Sequence of chain 1.E:
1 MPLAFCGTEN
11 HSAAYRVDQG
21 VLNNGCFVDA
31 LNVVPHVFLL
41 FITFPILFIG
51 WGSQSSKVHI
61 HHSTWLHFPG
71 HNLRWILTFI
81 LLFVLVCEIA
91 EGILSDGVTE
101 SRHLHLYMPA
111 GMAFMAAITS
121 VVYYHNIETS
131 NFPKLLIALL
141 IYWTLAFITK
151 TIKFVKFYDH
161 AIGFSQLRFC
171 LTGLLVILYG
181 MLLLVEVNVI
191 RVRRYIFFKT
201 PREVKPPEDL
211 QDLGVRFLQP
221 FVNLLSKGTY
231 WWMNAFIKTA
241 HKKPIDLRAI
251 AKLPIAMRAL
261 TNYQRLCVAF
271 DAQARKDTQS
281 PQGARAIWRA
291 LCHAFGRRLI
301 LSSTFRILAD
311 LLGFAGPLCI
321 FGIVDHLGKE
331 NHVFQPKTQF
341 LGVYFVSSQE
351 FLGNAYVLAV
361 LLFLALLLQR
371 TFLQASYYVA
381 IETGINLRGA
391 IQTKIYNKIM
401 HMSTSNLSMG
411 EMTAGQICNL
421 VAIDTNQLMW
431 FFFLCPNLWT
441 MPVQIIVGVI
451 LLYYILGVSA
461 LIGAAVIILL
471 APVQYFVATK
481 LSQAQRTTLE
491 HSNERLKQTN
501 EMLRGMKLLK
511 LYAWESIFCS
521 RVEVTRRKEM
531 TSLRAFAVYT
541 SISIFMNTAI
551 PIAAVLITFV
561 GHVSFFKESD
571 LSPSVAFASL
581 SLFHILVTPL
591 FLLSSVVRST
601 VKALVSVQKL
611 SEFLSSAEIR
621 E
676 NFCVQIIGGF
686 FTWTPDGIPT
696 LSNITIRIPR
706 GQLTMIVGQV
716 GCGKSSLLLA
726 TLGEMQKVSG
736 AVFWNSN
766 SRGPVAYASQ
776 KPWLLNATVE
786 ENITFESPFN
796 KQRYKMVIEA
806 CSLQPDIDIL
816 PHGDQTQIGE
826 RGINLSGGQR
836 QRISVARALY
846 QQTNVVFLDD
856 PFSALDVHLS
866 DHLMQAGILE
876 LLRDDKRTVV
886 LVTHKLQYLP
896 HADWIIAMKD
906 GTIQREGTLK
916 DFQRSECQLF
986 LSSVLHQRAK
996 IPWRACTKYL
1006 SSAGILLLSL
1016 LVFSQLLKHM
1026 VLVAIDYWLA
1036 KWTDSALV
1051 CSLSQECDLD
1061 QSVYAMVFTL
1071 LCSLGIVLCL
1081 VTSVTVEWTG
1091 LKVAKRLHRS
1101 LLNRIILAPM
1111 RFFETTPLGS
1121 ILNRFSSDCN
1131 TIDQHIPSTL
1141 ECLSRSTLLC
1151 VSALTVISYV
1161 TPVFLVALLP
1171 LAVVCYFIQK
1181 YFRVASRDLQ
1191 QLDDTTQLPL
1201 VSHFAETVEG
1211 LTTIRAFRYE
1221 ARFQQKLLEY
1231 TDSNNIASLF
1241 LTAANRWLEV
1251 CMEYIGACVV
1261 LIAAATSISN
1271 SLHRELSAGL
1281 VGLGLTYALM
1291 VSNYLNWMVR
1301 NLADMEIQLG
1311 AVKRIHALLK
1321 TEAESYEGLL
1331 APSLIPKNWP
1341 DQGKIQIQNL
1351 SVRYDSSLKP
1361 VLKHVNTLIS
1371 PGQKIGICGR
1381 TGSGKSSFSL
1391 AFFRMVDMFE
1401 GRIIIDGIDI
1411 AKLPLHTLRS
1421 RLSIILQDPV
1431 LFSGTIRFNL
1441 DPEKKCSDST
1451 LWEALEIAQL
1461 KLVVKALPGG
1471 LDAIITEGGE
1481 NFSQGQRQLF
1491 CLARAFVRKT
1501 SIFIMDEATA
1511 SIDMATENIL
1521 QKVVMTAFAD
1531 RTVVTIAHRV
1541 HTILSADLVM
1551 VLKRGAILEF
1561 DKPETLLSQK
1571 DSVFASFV

A small-molecule ligand and the protein it binds are described below.
Small molecule (SMILES): CC(=O)N[C@H]1[C@H](O[C@H]2[C@H](O)[C@@H](NC(C)=O)CO[C@@H]2CO)O[C@H](CO)[C@@H](O)[C@@H]1O

Binding-site contacts:
Ligand atom C7 contacts residue ASN10 of chain 1.E at 3.2 Å.
Ligand atom C3 contacts residue ASN10 of chain 1.E at 3.8 Å.
Ligand atom C2 contacts residue ASN10 of chain 1.E at 2.5 Å.
Ligand atom O3 contacts residue ASN10 of chain 1.E at 4.3 Å.
Ligand atom O7 contacts residue ASN10 of chain 1.E at 2.8 Å (h-bond).
Ligand atom O6 contacts residue ALA13 of chain 1.E at 4.1 Å.
Ligand atom N2 contacts residue ASN10 of chain 1.E at 3.1 Å (h-bond).
Ligand atom C8 contacts residue ASN10 of chain 1.E at 3.7 Å.
Ligand atom C5 contacts residue ASN10 of chain 1.E at 3.6 Å.
Ligand atom O5 contacts residue ASN10 of chain 1.E at 2.4 Å (h-bond).
Ligand atom C4 contacts residue ASN10 of chain 1.E at 4.2 Å.
Ligand atom C1 contacts residue ASN10 of chain 1.E at 1.4 Å.
Ligand atom O5 contacts residue ALA13 of chain 1.E at 4.0 Å.